This small molecule binds to this protein.
Small molecule (SMILES): CC(=O)N[C@@H]1[C@@H](O)[C@H](O)[C@@H](CO)O[C@H]1O

Sequence of chain 1.C:
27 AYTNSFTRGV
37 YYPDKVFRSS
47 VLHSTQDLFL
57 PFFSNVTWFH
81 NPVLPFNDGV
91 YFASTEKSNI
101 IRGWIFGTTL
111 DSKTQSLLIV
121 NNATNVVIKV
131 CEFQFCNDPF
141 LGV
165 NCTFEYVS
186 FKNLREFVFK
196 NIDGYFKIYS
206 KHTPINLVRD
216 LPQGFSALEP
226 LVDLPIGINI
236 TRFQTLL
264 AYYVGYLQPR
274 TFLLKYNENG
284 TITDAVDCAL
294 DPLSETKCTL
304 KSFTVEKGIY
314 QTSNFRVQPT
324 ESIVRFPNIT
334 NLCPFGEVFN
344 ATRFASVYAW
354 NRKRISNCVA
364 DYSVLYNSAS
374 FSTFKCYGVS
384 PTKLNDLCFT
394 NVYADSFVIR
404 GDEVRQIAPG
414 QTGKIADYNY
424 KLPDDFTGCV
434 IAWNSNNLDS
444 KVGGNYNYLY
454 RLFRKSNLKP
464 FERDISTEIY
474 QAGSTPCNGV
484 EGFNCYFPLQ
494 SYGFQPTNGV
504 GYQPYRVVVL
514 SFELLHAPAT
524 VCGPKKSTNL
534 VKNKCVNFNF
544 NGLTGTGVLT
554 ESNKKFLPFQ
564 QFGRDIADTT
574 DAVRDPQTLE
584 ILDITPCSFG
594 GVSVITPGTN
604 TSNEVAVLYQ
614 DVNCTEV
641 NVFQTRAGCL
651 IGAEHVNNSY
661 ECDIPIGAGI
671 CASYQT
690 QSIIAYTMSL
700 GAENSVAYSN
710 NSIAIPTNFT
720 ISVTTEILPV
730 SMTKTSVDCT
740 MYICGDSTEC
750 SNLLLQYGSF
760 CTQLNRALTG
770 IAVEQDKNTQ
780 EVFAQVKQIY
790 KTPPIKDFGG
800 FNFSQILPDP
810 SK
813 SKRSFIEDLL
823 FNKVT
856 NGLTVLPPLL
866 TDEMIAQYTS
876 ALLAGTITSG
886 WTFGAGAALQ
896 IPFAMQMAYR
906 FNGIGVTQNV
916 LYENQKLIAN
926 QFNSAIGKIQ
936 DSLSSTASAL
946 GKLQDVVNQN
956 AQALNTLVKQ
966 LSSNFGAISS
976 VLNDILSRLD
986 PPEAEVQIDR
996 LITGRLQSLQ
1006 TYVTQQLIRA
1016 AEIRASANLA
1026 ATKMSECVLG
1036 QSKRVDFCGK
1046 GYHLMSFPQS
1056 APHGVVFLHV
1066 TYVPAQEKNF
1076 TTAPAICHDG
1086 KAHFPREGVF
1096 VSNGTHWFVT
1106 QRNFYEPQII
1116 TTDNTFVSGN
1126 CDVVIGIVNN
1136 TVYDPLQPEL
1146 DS

Binding-site contacts:
Ligand atom C7 contacts residue ASN709 of chain 1.B at 3.8 Å.
Ligand atom O5 contacts residue ASN709 of chain 1.B at 2.3 Å (h-bond).
Ligand atom C8 contacts residue ILE1130 of chain 1.B at 3.5 Å (hydrophobic).
Ligand atom C5 contacts residue ASN709 of chain 1.B at 3.6 Å.
Ligand atom O5 contacts residue ASP796 of chain 1.C at 4.0 Å.
Ligand atom C1 contacts residue ASP796 of chain 1.C at 4.1 Å.
Ligand atom C2 contacts residue ASN709 of chain 1.B at 2.4 Å.
Ligand atom C1 contacts residue ASN709 of chain 1.B at 1.4 Å.
Ligand atom C4 contacts residue ASN709 of chain 1.B at 4.2 Å.
Ligand atom C7 contacts residue ILE1130 of chain 1.B at 4.3 Å (hydrophobic).
Ligand atom O7 contacts residue ILE1130 of chain 1.B at 4.3 Å.
Ligand atom C8 contacts residue GLY1131 of chain 1.B at 3.7 Å.
Ligand atom C3 contacts residue ASN709 of chain 1.B at 3.8 Å.
Ligand atom O7 contacts residue ASN709 of chain 1.B at 4.2 Å.
Ligand atom N2 contacts residue ASN709 of chain 1.B at 2.9 Å (h-bond).

Sequence of chain 1.B:
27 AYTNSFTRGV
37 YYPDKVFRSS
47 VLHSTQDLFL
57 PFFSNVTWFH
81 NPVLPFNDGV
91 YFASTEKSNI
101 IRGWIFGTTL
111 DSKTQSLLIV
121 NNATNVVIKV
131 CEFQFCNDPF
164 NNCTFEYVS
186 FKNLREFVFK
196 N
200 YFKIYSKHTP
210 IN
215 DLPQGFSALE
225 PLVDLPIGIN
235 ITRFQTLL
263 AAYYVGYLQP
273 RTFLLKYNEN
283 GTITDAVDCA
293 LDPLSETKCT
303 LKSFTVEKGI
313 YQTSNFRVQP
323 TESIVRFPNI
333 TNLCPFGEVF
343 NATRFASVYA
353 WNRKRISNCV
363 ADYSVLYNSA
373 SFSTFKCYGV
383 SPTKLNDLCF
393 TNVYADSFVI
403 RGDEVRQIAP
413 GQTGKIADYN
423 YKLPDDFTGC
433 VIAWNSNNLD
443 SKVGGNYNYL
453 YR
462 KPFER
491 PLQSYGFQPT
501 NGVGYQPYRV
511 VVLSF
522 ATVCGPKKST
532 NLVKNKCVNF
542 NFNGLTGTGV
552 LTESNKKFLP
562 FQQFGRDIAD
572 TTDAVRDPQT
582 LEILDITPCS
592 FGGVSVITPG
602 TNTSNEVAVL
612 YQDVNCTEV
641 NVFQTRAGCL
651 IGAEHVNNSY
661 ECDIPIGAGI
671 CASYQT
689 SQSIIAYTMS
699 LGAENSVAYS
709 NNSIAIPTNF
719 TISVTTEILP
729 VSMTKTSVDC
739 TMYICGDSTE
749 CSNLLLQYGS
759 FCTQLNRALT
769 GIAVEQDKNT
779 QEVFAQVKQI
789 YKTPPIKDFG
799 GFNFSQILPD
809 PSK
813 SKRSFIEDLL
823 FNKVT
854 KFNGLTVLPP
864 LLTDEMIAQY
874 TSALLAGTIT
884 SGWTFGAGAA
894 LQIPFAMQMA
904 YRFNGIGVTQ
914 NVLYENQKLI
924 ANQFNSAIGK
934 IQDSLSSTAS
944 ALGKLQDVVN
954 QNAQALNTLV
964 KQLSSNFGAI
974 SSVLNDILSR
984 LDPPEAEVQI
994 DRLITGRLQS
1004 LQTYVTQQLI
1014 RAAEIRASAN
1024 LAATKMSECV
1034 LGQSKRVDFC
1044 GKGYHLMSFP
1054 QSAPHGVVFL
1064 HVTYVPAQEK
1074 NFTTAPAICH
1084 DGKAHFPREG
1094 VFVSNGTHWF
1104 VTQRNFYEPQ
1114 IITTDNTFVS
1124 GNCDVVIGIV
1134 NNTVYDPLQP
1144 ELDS